Binding-site contacts:
Ligand atom C2 contacts residue ASN48 of chain 1.B at 2.5 Å.
Ligand atom C4 contacts residue ASN48 of chain 1.B at 4.2 Å.
Ligand atom O7 contacts residue ASN48 of chain 1.B at 4.2 Å.
Ligand atom C5 contacts residue ASN48 of chain 1.B at 3.6 Å.
Ligand atom C8 contacts residue SER47 of chain 1.B at 4.3 Å.
Ligand atom N2 contacts residue ASN48 of chain 1.B at 2.9 Å (h-bond).
Ligand atom C8 contacts residue PHE46 of chain 1.B at 3.4 Å (hydrophobic).
Ligand atom C7 contacts residue ASN48 of chain 1.B at 3.8 Å.
Ligand atom C1 contacts residue ASN48 of chain 1.B at 1.4 Å.
Ligand atom O6 contacts residue TYR15 of chain 1.B at 3.7 Å.
Ligand atom C3 contacts residue ASN48 of chain 1.B at 3.8 Å.
Ligand atom O5 contacts residue TYR15 of chain 1.B at 3.6 Å.
Ligand atom C1 contacts residue TYR15 of chain 1.B at 4.2 Å (hydrophobic).
Ligand atom O5 contacts residue ASN48 of chain 1.B at 2.3 Å (h-bond).

This small molecule binds to this protein.
Small molecule (SMILES): CC(=O)N[C@@H]1[C@@H](O)[C@H](O)[C@@H](CO)O[C@H]1O

Sequence of chain 1.B:
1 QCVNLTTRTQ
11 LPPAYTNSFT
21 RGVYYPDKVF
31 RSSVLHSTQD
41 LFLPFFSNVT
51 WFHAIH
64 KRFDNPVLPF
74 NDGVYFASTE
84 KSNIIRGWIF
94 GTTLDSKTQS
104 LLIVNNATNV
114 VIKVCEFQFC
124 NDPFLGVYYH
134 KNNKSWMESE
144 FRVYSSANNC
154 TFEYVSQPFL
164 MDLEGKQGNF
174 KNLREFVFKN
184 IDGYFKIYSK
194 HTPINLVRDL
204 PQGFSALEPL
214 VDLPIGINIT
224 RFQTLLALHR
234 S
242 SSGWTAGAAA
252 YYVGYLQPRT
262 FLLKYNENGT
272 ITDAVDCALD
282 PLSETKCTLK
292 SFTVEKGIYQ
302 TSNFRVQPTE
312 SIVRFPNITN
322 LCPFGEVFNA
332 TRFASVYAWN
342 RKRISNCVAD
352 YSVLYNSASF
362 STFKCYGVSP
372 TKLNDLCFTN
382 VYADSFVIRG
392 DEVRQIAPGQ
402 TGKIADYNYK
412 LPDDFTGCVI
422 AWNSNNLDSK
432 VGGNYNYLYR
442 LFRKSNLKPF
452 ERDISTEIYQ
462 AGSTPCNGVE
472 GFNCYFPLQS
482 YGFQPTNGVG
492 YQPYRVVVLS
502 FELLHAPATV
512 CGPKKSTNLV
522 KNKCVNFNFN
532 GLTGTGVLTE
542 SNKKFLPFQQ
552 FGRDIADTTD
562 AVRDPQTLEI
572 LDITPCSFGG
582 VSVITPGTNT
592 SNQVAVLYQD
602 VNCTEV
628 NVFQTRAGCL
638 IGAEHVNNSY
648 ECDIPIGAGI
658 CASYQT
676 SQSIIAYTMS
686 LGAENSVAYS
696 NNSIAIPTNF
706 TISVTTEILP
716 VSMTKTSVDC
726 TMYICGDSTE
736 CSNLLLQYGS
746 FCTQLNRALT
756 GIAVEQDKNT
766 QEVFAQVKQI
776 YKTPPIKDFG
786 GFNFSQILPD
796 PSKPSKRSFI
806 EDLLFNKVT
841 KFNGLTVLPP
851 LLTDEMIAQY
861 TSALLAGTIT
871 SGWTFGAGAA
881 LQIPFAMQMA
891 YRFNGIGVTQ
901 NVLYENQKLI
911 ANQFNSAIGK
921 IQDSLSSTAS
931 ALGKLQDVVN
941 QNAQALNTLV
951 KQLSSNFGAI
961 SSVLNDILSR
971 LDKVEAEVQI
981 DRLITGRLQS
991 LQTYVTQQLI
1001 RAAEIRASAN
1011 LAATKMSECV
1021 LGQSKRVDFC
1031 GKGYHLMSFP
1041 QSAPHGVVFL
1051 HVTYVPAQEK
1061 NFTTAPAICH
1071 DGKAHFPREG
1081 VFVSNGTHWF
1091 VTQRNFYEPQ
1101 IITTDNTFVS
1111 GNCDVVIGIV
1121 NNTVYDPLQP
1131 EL